Sequence of chain 1.A:
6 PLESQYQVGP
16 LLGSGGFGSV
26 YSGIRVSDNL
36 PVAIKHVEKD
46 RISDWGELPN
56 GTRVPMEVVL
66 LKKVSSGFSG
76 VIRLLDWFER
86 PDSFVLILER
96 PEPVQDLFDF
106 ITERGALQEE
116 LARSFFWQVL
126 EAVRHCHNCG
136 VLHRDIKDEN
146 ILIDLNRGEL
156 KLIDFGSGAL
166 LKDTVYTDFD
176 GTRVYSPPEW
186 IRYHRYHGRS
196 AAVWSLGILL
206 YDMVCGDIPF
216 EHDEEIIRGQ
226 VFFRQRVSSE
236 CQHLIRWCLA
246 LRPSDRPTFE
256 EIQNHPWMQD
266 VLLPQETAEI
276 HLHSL

This protein binds this small molecule.
Small molecule (SMILES): O=c1[nH]c(CN2CC[C@H](O)C2)nc2c1sc1ccc(Cl)cc12

Binding-site contacts:
Ligand atom C12 contacts residue ALA38 of chain 1.A at 3.8 Å (hydrophobic).
Ligand atom C11 contacts residue LEU147 of chain 1.A at 3.8 Å (hydrophobic).
Ligand atom C10 contacts residue GLU94 of chain 1.A at 3.6 Å.
Ligand atom N2 contacts residue ILE158 of chain 1.A at 3.8 Å.
Ligand atom C4 contacts residue ASP159 of chain 1.A at 4.1 Å.
Ligand atom CL1 contacts residue ARG95 of chain 1.A at 4.0 Å.
Ligand atom C12 contacts residue ILE158 of chain 1.A at 4.0 Å (hydrophobic).
Ligand atom CL1 contacts residue LEU17 of chain 1.A at 3.7 Å.
Ligand atom C15 contacts residue ASP159 of chain 1.A at 3.6 Å.
Ligand atom C11 contacts residue GLU94 of chain 1.A at 3.3 Å.
Ligand atom C10 contacts residue LEU147 of chain 1.A at 3.5 Å (hydrophobic).
Ligand atom C15 contacts residue ILE158 of chain 1.A at 3.7 Å (hydrophobic).
Ligand atom S1 contacts residue LEU93 of chain 1.A at 3.9 Å.
Ligand atom C10 contacts residue ALA38 of chain 1.A at 3.5 Å (hydrophobic).
Ligand atom C9 contacts residue LEU147 of chain 1.A at 3.6 Å (hydrophobic).
Ligand atom O1 contacts residue ASP159 of chain 1.A at 3.6 Å (salt-bridge).
Ligand atom O1 contacts residue ASN145 of chain 1.A at 2.8 Å (h-bond).
Ligand atom C15 contacts residue ASN145 of chain 1.A at 3.4 Å.
Ligand atom C9 contacts residue ALA38 of chain 1.A at 3.9 Å (hydrophobic).
Ligand atom C5 contacts residue ILE158 of chain 1.A at 4.0 Å (hydrophobic).
Ligand atom N3 contacts residue LYS40 of chain 1.A at 3.2 Å (salt-bridge).
Ligand atom S1 contacts residue ILE158 of chain 1.A at 3.7 Å.
Ligand atom O1 contacts residue GLU144 of chain 1.A at 4.0 Å.
Ligand atom C14 contacts residue LYS40 of chain 1.A at 3.3 Å.
Ligand atom N3 contacts residue ASP159 of chain 1.A at 3.6 Å.
Ligand atom N1 contacts residue ASP159 of chain 1.A at 3.7 Å.
Ligand atom C5 contacts residue VAL25 of chain 1.A at 3.8 Å (hydrophobic).
Ligand atom C11 contacts residue ILE77 of chain 1.A at 3.8 Å (hydrophobic).
Ligand atom C1 contacts residue ASN145 of chain 1.A at 3.5 Å.
Ligand atom C11 contacts residue ALA38 of chain 1.A at 3.5 Å (hydrophobic).
Ligand atom C15 contacts residue GLU144 of chain 1.A at 3.8 Å.
Ligand atom O2 contacts residue LYS40 of chain 1.A at 2.7 Å (salt-bridge).
Ligand atom N2 contacts residue VAL25 of chain 1.A at 3.9 Å.
Ligand atom C13 contacts residue ILE158 of chain 1.A at 3.9 Å (hydrophobic).
Ligand atom C4 contacts residue VAL25 of chain 1.A at 3.7 Å (hydrophobic).
Ligand atom C6 contacts residue ILE158 of chain 1.A at 3.7 Å (hydrophobic).
Ligand atom O2 contacts residue ASP159 of chain 1.A at 3.4 Å.
Ligand atom C3 contacts residue ASP159 of chain 1.A at 3.6 Å.
Ligand atom C1 contacts residue GLU144 of chain 1.A at 3.6 Å.
Ligand atom C14 contacts residue ASP159 of chain 1.A at 4.0 Å.